This protein binds this small molecule.
Small molecule (SMILES): CC(=O)N[C@@H]1[C@@H](O)[C@H](O)[C@@H](CO)O[C@H]1O

Binding-site contacts:
Ligand atom C1 contacts residue ASN193 of chain 1.A at 1.4 Å.
Ligand atom N2 contacts residue ASN193 of chain 1.A at 2.9 Å (h-bond).
Ligand atom O5 contacts residue ASN193 of chain 1.A at 2.4 Å (h-bond).
Ligand atom O6 contacts residue GLN282 of chain 1.A at 3.4 Å.
Ligand atom C6 contacts residue GLN282 of chain 1.A at 4.4 Å.
Ligand atom O6 contacts residue GLU283 of chain 1.A at 3.1 Å (salt-bridge).
Ligand atom C6 contacts residue GLU283 of chain 1.A at 3.2 Å.
Ligand atom C7 contacts residue ASN193 of chain 1.A at 3.2 Å.
Ligand atom C5 contacts residue ASN193 of chain 1.A at 3.7 Å.
Ligand atom C5 contacts residue THR195 of chain 1.A at 3.5 Å.
Ligand atom C3 contacts residue ASN193 of chain 1.A at 3.8 Å.
Ligand atom O5 contacts residue THR195 of chain 1.A at 3.3 Å (h-bond).
Ligand atom C8 contacts residue ASN193 of chain 1.A at 4.3 Å.
Ligand atom O7 contacts residue ASN193 of chain 1.A at 3.2 Å (h-bond).
Ligand atom C6 contacts residue THR195 of chain 1.A at 4.4 Å.
Ligand atom C2 contacts residue ASN193 of chain 1.A at 2.4 Å.
Ligand atom C3 contacts residue THR195 of chain 1.A at 4.5 Å.
Ligand atom C2 contacts residue THR195 of chain 1.A at 4.3 Å.
Ligand atom C1 contacts residue THR195 of chain 1.A at 3.1 Å.
Ligand atom C4 contacts residue ASN193 of chain 1.A at 4.2 Å.
Ligand atom O5 contacts residue GLN282 of chain 1.A at 4.2 Å.

Sequence of chain 1.A:
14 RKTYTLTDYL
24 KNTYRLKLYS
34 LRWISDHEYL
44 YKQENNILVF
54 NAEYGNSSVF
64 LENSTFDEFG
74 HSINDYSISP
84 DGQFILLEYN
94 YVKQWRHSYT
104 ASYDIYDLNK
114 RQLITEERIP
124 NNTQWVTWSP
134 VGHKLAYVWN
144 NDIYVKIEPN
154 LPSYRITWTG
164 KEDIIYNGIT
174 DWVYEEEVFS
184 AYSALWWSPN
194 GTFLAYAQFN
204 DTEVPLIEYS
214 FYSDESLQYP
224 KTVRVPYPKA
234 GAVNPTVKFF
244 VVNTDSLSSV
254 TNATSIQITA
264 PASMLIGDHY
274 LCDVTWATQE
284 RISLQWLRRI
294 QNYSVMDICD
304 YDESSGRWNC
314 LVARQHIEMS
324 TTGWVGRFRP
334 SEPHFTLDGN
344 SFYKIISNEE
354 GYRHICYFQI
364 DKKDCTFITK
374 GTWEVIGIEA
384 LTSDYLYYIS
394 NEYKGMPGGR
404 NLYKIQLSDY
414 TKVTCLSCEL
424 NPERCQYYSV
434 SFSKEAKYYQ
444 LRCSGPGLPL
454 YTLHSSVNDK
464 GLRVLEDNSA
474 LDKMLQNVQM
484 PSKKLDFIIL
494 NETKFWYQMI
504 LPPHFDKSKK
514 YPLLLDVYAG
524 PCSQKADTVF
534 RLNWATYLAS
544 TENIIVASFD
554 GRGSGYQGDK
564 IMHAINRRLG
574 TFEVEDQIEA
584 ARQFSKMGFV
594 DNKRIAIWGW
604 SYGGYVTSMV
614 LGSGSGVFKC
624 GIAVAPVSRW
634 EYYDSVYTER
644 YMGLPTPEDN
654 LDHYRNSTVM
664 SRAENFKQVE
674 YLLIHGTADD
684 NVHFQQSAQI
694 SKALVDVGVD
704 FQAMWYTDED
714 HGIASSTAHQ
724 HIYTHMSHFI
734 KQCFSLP